Sequence of chain 1.D:
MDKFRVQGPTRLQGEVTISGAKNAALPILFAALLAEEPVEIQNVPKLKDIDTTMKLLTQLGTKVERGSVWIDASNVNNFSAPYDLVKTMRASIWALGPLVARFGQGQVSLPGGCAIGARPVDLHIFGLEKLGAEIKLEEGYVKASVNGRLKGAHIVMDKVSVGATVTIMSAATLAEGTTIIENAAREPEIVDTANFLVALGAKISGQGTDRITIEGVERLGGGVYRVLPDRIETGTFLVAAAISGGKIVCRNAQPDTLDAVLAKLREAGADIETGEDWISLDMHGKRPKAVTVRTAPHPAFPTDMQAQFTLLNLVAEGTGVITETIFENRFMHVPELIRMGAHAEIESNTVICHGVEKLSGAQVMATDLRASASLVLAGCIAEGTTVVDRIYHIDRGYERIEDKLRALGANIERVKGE

Binding-site contacts:
Ligand atom C4 contacts residue LEU124 of chain 1.D at 3.6 Å (hydrophobic).
Ligand atom C2 contacts residue PRO121 of chain 1.D at 3.6 Å (hydrophobic).
Ligand atom C5C contacts residue VAL161 of chain 1.D at 3.6 Å (hydrophobic).
Ligand atom N3 contacts residue LEU124 of chain 1.D at 3.5 Å.
Ligand atom C3' contacts residue ASP305 of chain 1.D at 3.7 Å.
Ligand atom O2A contacts residue GLY164 of chain 1.D at 3.4 Å (h-bond).
Ligand atom O3C contacts residue PHE328 of chain 1.D at 3.3 Å.
Ligand atom O2 contacts residue ASP123 of chain 1.D at 3.3 Å (salt-bridge).
Ligand atom C4 contacts residue PRO121 of chain 1.D at 3.1 Å (hydrophobic).
Ligand atom O4 contacts residue PRO121 of chain 1.D at 3.3 Å (h-bond).
Ligand atom N3 contacts residue ASP123 of chain 1.D at 2.7 Å (salt-bridge).
Ligand atom O5' contacts residue VAL163 of chain 1.D at 3.8 Å.
Ligand atom C2 contacts residue LEU124 of chain 1.D at 3.9 Å (hydrophobic).
Ligand atom O4 contacts residue LEU124 of chain 1.D at 2.8 Å (h-bond).
Ligand atom O1B contacts residue GLY164 of chain 1.D at 2.8 Å (h-bond).
Ligand atom C5 contacts residue PRO121 of chain 1.D at 3.4 Å (hydrophobic).
Ligand atom C2 contacts residue ASP123 of chain 1.D at 3.5 Å.
Ligand atom O2A contacts residue SER162 of chain 1.D at 2.7 Å (h-bond).
Ligand atom O4 contacts residue VAL122 of chain 1.D at 3.2 Å.
Ligand atom O2 contacts residue LYS160 of chain 1.D at 3.1 Å.
Ligand atom N3 contacts residue PRO121 of chain 1.D at 3.4 Å (h-bond).
Ligand atom PA contacts residue SER162 of chain 1.D at 3.9 Å.
Ligand atom O1B contacts residue VAL163 of chain 1.D at 3.6 Å.
Ligand atom O4 contacts residue HIS125 of chain 1.D at 3.2 Å.
Ligand atom O2' contacts residue ASN23 of chain 1.D at 3.5 Å (h-bond).
Ligand atom O1A contacts residue VAL163 of chain 1.D at 2.7 Å (h-bond).
Ligand atom C4 contacts residue ASP123 of chain 1.D at 3.7 Å.
Ligand atom PA contacts residue VAL163 of chain 1.D at 3.6 Å.
Ligand atom O4' contacts residue ASP305 of chain 1.D at 2.8 Å (salt-bridge).
Ligand atom O1A contacts residue SER162 of chain 1.D at 3.3 Å.
Ligand atom O4 contacts residue ASP123 of chain 1.D at 3.4 Å (salt-bridge).
Ligand atom O2A contacts residue VAL163 of chain 1.D at 3.4 Å (h-bond).
Ligand atom O2 contacts residue PRO121 of chain 1.D at 3.4 Å.
Ligand atom C6 contacts residue SER162 of chain 1.D at 3.6 Å.
Ligand atom O4' contacts residue PHE328 of chain 1.D at 3.7 Å.
Ligand atom C5 contacts residue SER162 of chain 1.D at 3.5 Å.
Ligand atom C5 contacts residue HIS125 of chain 1.D at 3.8 Å.
Ligand atom C4' contacts residue ASP305 of chain 1.D at 3.3 Å.
Ligand atom O3' contacts residue ASP305 of chain 1.D at 2.9 Å (salt-bridge).
Ligand atom O2B contacts residue ARG120 of chain 1.D at 3.5 Å (salt-bridge).

This protein binds this small molecule.
Small molecule (SMILES): O=c1ccn([C@@H]2O[C@H](CO[P](=O)(O)O[P](=O)(O)O[C@H]3O[C@H](CO)[C@@H](O)[C@H](O)[C@H]3O)[C@@H](O)[C@H]2O)c(=O)[nH]1